Sequence of chain 1.C:
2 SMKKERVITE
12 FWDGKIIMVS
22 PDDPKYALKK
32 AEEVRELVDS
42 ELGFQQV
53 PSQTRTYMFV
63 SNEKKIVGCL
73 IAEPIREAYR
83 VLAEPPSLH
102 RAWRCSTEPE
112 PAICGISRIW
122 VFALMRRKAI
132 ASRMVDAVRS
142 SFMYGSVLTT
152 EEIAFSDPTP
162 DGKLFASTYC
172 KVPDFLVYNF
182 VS

Binding-site contacts:
Ligand atom O38 contacts residue SER133 of chain 1.C at 2.7 Å (h-bond).
Ligand atom O33 contacts residue SER118 of chain 1.C at 3.5 Å (h-bond).
Ligand atom O46 contacts residue ARG128 of chain 1.C at 3.1 Å (salt-bridge).
Ligand atom O33 contacts residue ARG119 of chain 1.C at 3.5 Å.
Ligand atom O37 contacts residue ALA132 of chain 1.C at 3.1 Å (h-bond).
Ligand atom C23 contacts residue SER157 of chain 1.C at 3.5 Å.
Ligand atom O37 contacts residue VAL122 of chain 1.C at 3.4 Å.
Ligand atom O47 contacts residue ARG128 of chain 1.C at 3.2 Å (salt-bridge).
Ligand atom C18 contacts residue THR160 of chain 1.C at 3.2 Å.
Ligand atom C14 contacts residue ARG127 of chain 1.C at 3.5 Å.
Ligand atom O35 contacts residue ARG127 of chain 1.C at 3.5 Å (salt-bridge).
Ligand atom O36 contacts residue ARG127 of chain 1.C at 3.3 Å.
Ligand atom O49 contacts residue THR169 of chain 1.C at 3.1 Å (h-bond).
Ligand atom O3 contacts residue ALA132 of chain 1.C at 3.5 Å.
Ligand atom O5 contacts residue ALA132 of chain 1.C at 3.1 Å.
Ligand atom C40 contacts residue SER133 of chain 1.C at 3.4 Å.
Ligand atom O35 contacts residue VAL122 of chain 1.C at 3.0 Å (h-bond).
Ligand atom O1 contacts residue ARG128 of chain 1.C at 3.4 Å.
Ligand atom C12 contacts residue ARG127 of chain 1.C at 3.5 Å.
Ligand atom C21 contacts residue LYS8 of chain 1.F at 2.5 Å.
Ligand atom O1 contacts residue ALA130 of chain 1.C at 2.9 Å (h-bond).
Ligand atom O34 contacts residue ASP162 of chain 1.C at 3.6 Å.
Ligand atom O11 contacts residue ARG127 of chain 1.C at 3.6 Å.
Ligand atom S20 contacts residue THR160 of chain 1.C at 3.6 Å (h-bond).
Ligand atom P4 contacts residue ALA132 of chain 1.C at 3.5 Å.
Ligand atom O35 contacts residue TRP121 of chain 1.C at 3.6 Å.
Ligand atom C18 contacts residue ILE120 of chain 1.C at 3.5 Å (hydrophobic).
Ligand atom C19 contacts residue THR160 of chain 1.C at 3.5 Å.
Ligand atom C23 contacts residue LYS8 of chain 1.F at 1.5 Å.
Ligand atom N13 contacts residue ARG127 of chain 1.C at 3.5 Å.
Ligand atom O38 contacts residue ALA130 of chain 1.C at 3.2 Å.
Ligand atom O33 contacts residue LYS8 of chain 1.F at 2.3 Å (salt-bridge).
Ligand atom N17 contacts residue ILE120 of chain 1.C at 2.8 Å (h-bond).
Ligand atom O1 contacts residue LYS129 of chain 1.C at 3.6 Å (salt-bridge).
Ligand atom C16 contacts residue THR160 of chain 1.C at 3.5 Å.
Ligand atom C21 contacts residue SER157 of chain 1.C at 3.0 Å.
Ligand atom O34 contacts residue THR160 of chain 1.C at 2.5 Å (h-bond).
Ligand atom O36 contacts residue ARG128 of chain 1.C at 2.8 Å (salt-bridge).
Ligand atom O11 contacts residue ASP162 of chain 1.C at 3.3 Å (salt-bridge).
Ligand atom N13 contacts residue ASP162 of chain 1.C at 3.0 Å (salt-bridge).

The protein below binds the small molecule below.
Small molecule (SMILES): C[C@H](SCCNC(=O)CCNC(=O)[C@H](O)C(C)(C)COP(=O)(O)OP(=O)(O)OC[C@H]1O[C@@H](n2cnc3c(N)ncnc32)[C@H](O)[C@@H]1OP(=O)(O)O)C(=O)O

Sequence of chain 1.F:
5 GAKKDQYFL